This protein binds this small molecule.
Small molecule (SMILES): CCOC(=O)c1ccc(OCCCCC2CCN(c3ccc(C)nn3)CC2)cc1

Sequence of chain 11.D:
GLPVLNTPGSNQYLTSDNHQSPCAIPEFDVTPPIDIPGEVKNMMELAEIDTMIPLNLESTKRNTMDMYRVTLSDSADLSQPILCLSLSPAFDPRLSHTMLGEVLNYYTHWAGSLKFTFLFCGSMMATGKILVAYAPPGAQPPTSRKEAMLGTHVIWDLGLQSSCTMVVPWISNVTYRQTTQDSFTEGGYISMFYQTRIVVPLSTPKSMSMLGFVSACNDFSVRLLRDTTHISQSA

Sequence of chain 12.D:
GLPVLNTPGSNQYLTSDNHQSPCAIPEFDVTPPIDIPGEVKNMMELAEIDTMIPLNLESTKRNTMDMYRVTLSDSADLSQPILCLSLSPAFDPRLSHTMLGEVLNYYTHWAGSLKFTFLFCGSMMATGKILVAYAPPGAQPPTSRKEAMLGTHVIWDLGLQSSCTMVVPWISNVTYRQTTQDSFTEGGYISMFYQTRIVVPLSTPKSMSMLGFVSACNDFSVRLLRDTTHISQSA

Sequence of chain 11.B:
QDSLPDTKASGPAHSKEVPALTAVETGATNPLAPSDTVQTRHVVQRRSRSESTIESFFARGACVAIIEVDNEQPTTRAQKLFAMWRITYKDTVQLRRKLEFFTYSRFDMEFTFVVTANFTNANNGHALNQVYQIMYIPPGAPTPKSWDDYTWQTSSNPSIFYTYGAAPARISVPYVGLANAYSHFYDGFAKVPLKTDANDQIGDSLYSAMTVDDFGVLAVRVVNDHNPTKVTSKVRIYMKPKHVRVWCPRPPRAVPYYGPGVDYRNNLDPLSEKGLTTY

Binding-site contacts:
Ligand atom C8 contacts residue PHE132 of chain 11.B at 3.4 Å (hydrophobic).
Ligand atom C19 contacts residue PHE236 of chain 11.B at 3.5 Å (hydrophobic).
Ligand atom C9 contacts residue TYR157 of chain 11.B at 3.8 Å (hydrophobic).
Ligand atom C22 contacts residue TYR203 of chain 11.B at 3.5 Å (hydrophobic).
Ligand atom C1 contacts residue PRO179 of chain 11.B at 3.9 Å (hydrophobic).
Ligand atom C13 contacts residue VAL197 of chain 11.B at 3.6 Å (hydrophobic).
Ligand atom C12 contacts residue PHE236 of chain 11.B at 3.8 Å (hydrophobic).
Ligand atom C14 contacts residue VAL197 of chain 11.B at 3.6 Å (hydrophobic).
Ligand atom C19 contacts residue TYR110 of chain 11.B at 3.7 Å (hydrophobic).
Ligand atom C7 contacts residue PHE132 of chain 11.B at 3.6 Å (hydrophobic).
Ligand atom O25 contacts residue TYR110 of chain 11.B at 3.0 Å.
Ligand atom O24 contacts residue TYR110 of chain 11.B at 3.9 Å.
Ligand atom C23 contacts residue PHE236 of chain 11.B at 3.5 Å (hydrophobic).
Ligand atom C26 contacts residue THR109 of chain 11.B at 3.7 Å.
Ligand atom O24 contacts residue PHE236 of chain 11.B at 3.7 Å.
Ligand atom C8 contacts residue ILE108 of chain 11.B at 3.8 Å (hydrophobic).
Ligand atom C10 contacts residue VAL194 of chain 11.B at 3.7 Å (hydrophobic).
Ligand atom C1 contacts residue ILE155 of chain 11.B at 3.7 Å (hydrophobic).
Ligand atom C21 contacts residue TYR203 of chain 11.B at 3.8 Å (hydrophobic).
Ligand atom C3 contacts residue TYR157 of chain 11.B at 3.5 Å (hydrophobic).
Ligand atom C11 contacts residue TYR157 of chain 11.B at 3.6 Å (hydrophobic).
Ligand atom C20 contacts residue PHE236 of chain 11.B at 3.2 Å (hydrophobic).
Ligand atom C23 contacts residue TYR110 of chain 11.B at 3.3 Å (hydrophobic).
Ligand atom C20 contacts residue TYR110 of chain 11.B at 3.5 Å (hydrophobic).
Ligand atom N6 contacts residue VAL194 of chain 11.B at 3.7 Å.
Ligand atom C9 contacts residue ILE108 of chain 11.B at 3.5 Å (hydrophobic).
Ligand atom C3 contacts residue ALA24 of chain 11.D at 3.7 Å (hydrophobic).
Ligand atom C1 contacts residue ILE181 of chain 11.B at 3.4 Å (hydrophobic).
Ligand atom N4 contacts residue LEU239 of chain 11.B at 3.8 Å.
Ligand atom C3 contacts residue PRO179 of chain 11.B at 3.7 Å (hydrophobic).
Ligand atom C4 contacts residue TYR157 of chain 11.B at 3.4 Å (hydrophobic).
Ligand atom C10 contacts residue TYR157 of chain 11.B at 3.6 Å (hydrophobic).
Ligand atom C22 contacts residue PHE236 of chain 11.B at 3.9 Å (hydrophobic).
Ligand atom C11 contacts residue VAL194 of chain 11.B at 3.7 Å (hydrophobic).
Ligand atom C4 contacts residue ALA24 of chain 11.D at 3.8 Å (hydrophobic).
Ligand atom N3 contacts residue ILE192 of chain 11.B at 3.8 Å.
Ligand atom C14 contacts residue PHE236 of chain 11.B at 3.9 Å (hydrophobic).
Ligand atom C21 contacts residue PHE236 of chain 11.B at 3.4 Å (hydrophobic).
Ligand atom N4 contacts residue ILE192 of chain 11.B at 3.6 Å.
Ligand atom C27 contacts residue THR109 of chain 11.B at 3.5 Å.